A protein and the small-molecule ligand that binds it are described below.
Small molecule (SMILES): CNc1cc(Nc2c(F)c(F)cc(F)c2F)nn2c(C(=O)NC[C@@](C)(O)CO)cnc12

Sequence of chain 1.C:
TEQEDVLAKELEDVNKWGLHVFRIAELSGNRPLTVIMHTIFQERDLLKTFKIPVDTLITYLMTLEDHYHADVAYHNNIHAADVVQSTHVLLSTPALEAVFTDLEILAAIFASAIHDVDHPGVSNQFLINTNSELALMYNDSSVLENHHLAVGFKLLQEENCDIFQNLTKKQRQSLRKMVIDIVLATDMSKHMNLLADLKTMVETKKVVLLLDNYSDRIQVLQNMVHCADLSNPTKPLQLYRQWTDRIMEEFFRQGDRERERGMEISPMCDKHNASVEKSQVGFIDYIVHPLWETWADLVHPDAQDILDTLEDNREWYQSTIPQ

Binding-site contacts:
Ligand atom N3 contacts residue GLN293 of chain 1.C at 3.0 Å (h-bond).
Ligand atom F1 contacts residue THR195 of chain 1.C at 3.7 Å.
Ligand atom C7 contacts residue PHE296 of chain 1.C at 3.6 Å (hydrophobic).
Ligand atom O contacts residue PHE296 of chain 1.C at 3.9 Å.
Ligand atom F3 contacts residue PHE264 of chain 1.C at 3.7 Å.
Ligand atom F3 contacts residue ILE260 of chain 1.C at 3.2 Å.
Ligand atom N contacts residue PHE296 of chain 1.C at 3.4 Å.
Ligand atom N5 contacts residue TYR83 of chain 1.C at 3.8 Å.
Ligand atom F3 contacts residue HIS84 of chain 1.C at 3.8 Å.
Ligand atom N2 contacts residue ILE260 of chain 1.C at 3.5 Å.
Ligand atom C5 contacts residue GLN293 of chain 1.C at 3.8 Å.
Ligand atom C4 contacts residue TYR253 of chain 1.C at 3.9 Å (hydrophobic).
Ligand atom C4 contacts residue THR257 of chain 1.C at 3.9 Å.
Ligand atom C10 contacts residue MET197 of chain 1.C at 3.8 Å (hydrophobic).
Ligand atom N2 contacts residue GLN293 of chain 1.C at 3.4 Å (h-bond).
Ligand atom C13 contacts residue HIS84 of chain 1.C at 3.9 Å.
Ligand atom C11 contacts residue MET281 of chain 1.C at 3.8 Å (hydrophobic).
Ligand atom C contacts residue PHE296 of chain 1.C at 3.8 Å (hydrophobic).
Ligand atom N4 contacts residue PHE296 of chain 1.C at 3.7 Å.
Ligand atom C2 contacts residue PHE296 of chain 1.C at 3.4 Å (hydrophobic).
Ligand atom C7 contacts residue MET281 of chain 1.C at 3.9 Å (hydrophobic).
Ligand atom F contacts residue LEU243 of chain 1.C at 3.1 Å.
Ligand atom N2 contacts residue PHE296 of chain 1.C at 3.9 Å.
Ligand atom O contacts residue MET281 of chain 1.C at 3.1 Å.
Ligand atom F1 contacts residue MET197 of chain 1.C at 3.6 Å.
Ligand atom F contacts residue ASP242 of chain 1.C at 3.6 Å.
Ligand atom N3 contacts residue PHE296 of chain 1.C at 3.4 Å.
Ligand atom F1 contacts residue ASP242 of chain 1.C at 3.5 Å.
Ligand atom C16 contacts residue MET197 of chain 1.C at 3.9 Å (hydrophobic).
Ligand atom N1 contacts residue PHE296 of chain 1.C at 3.5 Å.
Ligand atom C5 contacts residue PHE296 of chain 1.C at 3.5 Å (hydrophobic).
Ligand atom F2 contacts residue HIS84 of chain 1.C at 3.9 Å.
Ligand atom C14 contacts residue HIS84 of chain 1.C at 3.9 Å.
Ligand atom C6 contacts residue PHE296 of chain 1.C at 3.5 Å (hydrophobic).
Ligand atom C3 contacts residue ILE260 of chain 1.C at 3.6 Å (hydrophobic).
Ligand atom C4 contacts residue ASN245 of chain 1.C at 3.4 Å.
Ligand atom O1 contacts residue MET197 of chain 1.C at 3.6 Å.
Ligand atom C3 contacts residue PHE296 of chain 1.C at 3.5 Å (hydrophobic).
Ligand atom C1 contacts residue PHE296 of chain 1.C at 3.7 Å (hydrophobic).
Ligand atom C4 contacts residue GLN293 of chain 1.C at 3.9 Å.